The small molecule below binds the protein below.
Small molecule (SMILES): C[C@@H](OP(=O)(O)O)[C@H](NC(=O)[C@@H](N)Cc1ccccc1)C(=O)N[C@@H](COP(=O)(O)O)C(=O)N[C@H](C=O)CC(=O)O

Binding-site contacts:
Ligand atom CZ contacts residue LEU306 of chain 1.C at 4.4 Å (hydrophobic).
Ligand atom P contacts residue TYR298 of chain 1.C at 3.9 Å.
Ligand atom CD1 contacts residue LYS302 of chain 1.C at 4.0 Å.
Ligand atom CE1 contacts residue LYS302 of chain 1.C at 4.3 Å.
Ligand atom CB contacts residue LYS302 of chain 1.C at 4.4 Å.
Ligand atom CG contacts residue LYS302 of chain 1.C at 3.8 Å.
Ligand atom CE2 contacts residue LYS302 of chain 1.C at 3.6 Å.
Ligand atom O2P contacts residue LYS331 of chain 1.C at 3.5 Å (salt-bridge).
Ligand atom P contacts residue LYS331 of chain 1.C at 4.0 Å.
Ligand atom O3P contacts residue TYR298 of chain 1.C at 3.8 Å.
Ligand atom CZ contacts residue LYS302 of chain 1.C at 4.0 Å.
Ligand atom O1P contacts residue LYS331 of chain 1.C at 3.7 Å.
Ligand atom CE1 contacts residue LYS331 of chain 1.C at 3.9 Å.
Ligand atom O1P contacts residue TYR298 of chain 1.C at 2.5 Å (h-bond).
Ligand atom O1P contacts residue PHE328 of chain 1.C at 4.0 Å.
Ligand atom CD2 contacts residue LYS302 of chain 1.C at 3.4 Å.
Ligand atom O3P contacts residue LYS267 of chain 1.C at 3.2 Å (salt-bridge).
Ligand atom OG1 contacts residue LYS331 of chain 1.C at 4.1 Å.

Sequence of chain 1.C:
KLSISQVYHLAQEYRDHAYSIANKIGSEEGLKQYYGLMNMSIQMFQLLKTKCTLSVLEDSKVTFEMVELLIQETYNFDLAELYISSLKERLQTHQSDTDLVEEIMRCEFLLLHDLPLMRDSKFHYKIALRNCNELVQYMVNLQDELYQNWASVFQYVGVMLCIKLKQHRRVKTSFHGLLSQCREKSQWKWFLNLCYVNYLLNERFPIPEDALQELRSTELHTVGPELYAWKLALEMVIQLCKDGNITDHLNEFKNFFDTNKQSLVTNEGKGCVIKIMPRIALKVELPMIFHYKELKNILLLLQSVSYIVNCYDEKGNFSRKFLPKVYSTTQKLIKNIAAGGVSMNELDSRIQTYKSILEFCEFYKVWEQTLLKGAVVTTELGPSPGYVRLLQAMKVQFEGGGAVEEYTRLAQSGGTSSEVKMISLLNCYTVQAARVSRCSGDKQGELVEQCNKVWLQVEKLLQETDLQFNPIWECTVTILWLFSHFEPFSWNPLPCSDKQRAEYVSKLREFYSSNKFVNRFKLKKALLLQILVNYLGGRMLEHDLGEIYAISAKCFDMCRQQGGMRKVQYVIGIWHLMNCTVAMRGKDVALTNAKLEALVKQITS